Sequence of chain 1.A:
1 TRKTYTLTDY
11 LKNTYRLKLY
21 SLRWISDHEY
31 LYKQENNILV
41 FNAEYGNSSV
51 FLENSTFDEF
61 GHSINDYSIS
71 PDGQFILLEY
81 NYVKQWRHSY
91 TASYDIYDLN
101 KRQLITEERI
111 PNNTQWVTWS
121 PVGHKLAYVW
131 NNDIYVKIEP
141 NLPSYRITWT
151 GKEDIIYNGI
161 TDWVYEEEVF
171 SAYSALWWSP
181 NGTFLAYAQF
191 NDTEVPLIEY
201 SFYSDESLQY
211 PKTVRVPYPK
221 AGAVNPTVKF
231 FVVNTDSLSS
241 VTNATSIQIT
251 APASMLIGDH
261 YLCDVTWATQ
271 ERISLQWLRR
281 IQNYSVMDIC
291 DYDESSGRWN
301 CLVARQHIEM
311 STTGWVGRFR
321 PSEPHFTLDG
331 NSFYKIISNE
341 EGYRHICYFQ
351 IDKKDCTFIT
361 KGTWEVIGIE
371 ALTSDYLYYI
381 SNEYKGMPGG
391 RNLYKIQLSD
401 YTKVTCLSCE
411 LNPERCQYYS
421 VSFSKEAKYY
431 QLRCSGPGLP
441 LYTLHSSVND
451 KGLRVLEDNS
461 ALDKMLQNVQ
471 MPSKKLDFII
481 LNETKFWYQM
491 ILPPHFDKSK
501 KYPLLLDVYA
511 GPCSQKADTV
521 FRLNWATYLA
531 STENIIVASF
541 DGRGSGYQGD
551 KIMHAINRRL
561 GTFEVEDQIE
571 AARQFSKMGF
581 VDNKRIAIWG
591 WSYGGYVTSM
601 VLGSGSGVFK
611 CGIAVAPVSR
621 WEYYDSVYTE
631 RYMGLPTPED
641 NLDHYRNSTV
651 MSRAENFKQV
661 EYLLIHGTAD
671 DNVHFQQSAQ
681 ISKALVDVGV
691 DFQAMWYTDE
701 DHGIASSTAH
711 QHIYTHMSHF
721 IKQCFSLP

The small molecule below binds the protein below.
Small molecule (SMILES): CC(=O)N[C@@H]1[C@@H](O)[C@H](O)[C@@H](CO)O[C@H]1O

Binding-site contacts:
Ligand atom C1 contacts residue ASN243 of chain 1.A at 1.5 Å.
Ligand atom C5 contacts residue ASN243 of chain 1.A at 3.7 Å.
Ligand atom C8 contacts residue VAL241 of chain 1.A at 3.5 Å (hydrophobic).
Ligand atom O5 contacts residue TRP149 of chain 1.A at 4.0 Å.
Ligand atom C6 contacts residue TRP149 of chain 1.A at 4.0 Å (hydrophobic).
Ligand atom C2 contacts residue ASN243 of chain 1.A at 2.5 Å.
Ligand atom C7 contacts residue ASN243 of chain 1.A at 3.1 Å.
Ligand atom N2 contacts residue ASN243 of chain 1.A at 2.9 Å (h-bond).
Ligand atom C8 contacts residue ASN243 of chain 1.A at 4.2 Å.
Ligand atom C3 contacts residue TRP149 of chain 1.A at 4.5 Å (hydrophobic).
Ligand atom C1 contacts residue TRP149 of chain 1.A at 3.8 Å (hydrophobic).
Ligand atom O7 contacts residue ASN243 of chain 1.A at 3.1 Å (h-bond).
Ligand atom C5 contacts residue TRP149 of chain 1.A at 3.8 Å (hydrophobic).
Ligand atom C4 contacts residue ASN243 of chain 1.A at 4.2 Å.
Ligand atom O5 contacts residue ASN243 of chain 1.A at 2.4 Å (h-bond).
Ligand atom C3 contacts residue ASN243 of chain 1.A at 3.8 Å.